Sequence of chain 1.A:
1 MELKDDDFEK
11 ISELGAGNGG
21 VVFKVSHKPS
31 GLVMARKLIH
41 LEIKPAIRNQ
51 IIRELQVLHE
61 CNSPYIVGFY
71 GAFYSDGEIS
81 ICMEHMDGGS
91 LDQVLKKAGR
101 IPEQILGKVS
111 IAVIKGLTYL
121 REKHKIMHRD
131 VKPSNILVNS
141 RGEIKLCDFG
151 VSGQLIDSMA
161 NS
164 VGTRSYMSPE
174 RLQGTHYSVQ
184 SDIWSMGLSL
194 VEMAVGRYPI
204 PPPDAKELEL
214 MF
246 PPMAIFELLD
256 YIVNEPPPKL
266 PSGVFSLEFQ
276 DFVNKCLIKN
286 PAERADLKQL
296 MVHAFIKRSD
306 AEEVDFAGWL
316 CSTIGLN

The protein below binds the small molecule below.
Small molecule (SMILES): COc1cc(F)c(F)c(Nc2ccc(I)cc2F)c1NS(=O)(=O)C1(C[C@H](O)CO)CC1

Binding-site contacts:
Ligand atom F17 contacts residue VAL151 of chain 1.A at 3.2 Å.
Ligand atom C13 contacts residue PHE149 of chain 1.A at 3.5 Å (hydrophobic).
Ligand atom C12 contacts residue LEU155 of chain 1.A at 3.5 Å (hydrophobic).
Ligand atom C5 contacts residue ASP148 of chain 1.A at 3.8 Å.
Ligand atom C1 contacts residue ASP148 of chain 1.A at 3.1 Å.
Ligand atom F15 contacts residue MET83 of chain 1.A at 3.8 Å.
Ligand atom C3 contacts residue ASP148 of chain 1.A at 3.5 Å.
Ligand atom O28 contacts residue ASP130 of chain 1.A at 2.8 Å (salt-bridge).
Ligand atom C3 contacts residue PHE149 of chain 1.A at 3.5 Å (hydrophobic).
Ligand atom C6 contacts residue MET83 of chain 1.A at 3.8 Å (hydrophobic).
Ligand atom C4 contacts residue ASP148 of chain 1.A at 3.6 Å.
Ligand atom O29 contacts residue ATP1 of chain 1.C at 3.1 Å (h-bond).
Ligand atom C25 contacts residue MET159 of chain 1.A at 3.8 Å (hydrophobic).
Ligand atom O28 contacts residue ATP1 of chain 1.C at 3.3 Å (h-bond).
Ligand atom C2 contacts residue ASP148 of chain 1.A at 3.4 Å.
Ligand atom F17 contacts residue SER152 of chain 1.A at 2.8 Å.
Ligand atom O20 contacts residue ATP1 of chain 1.C at 3.7 Å.
Ligand atom F15 contacts residue LYS37 of chain 1.A at 3.4 Å.
Ligand atom C12 contacts residue PHE149 of chain 1.A at 3.6 Å (hydrophobic).
Ligand atom F15 contacts residue ILE81 of chain 1.A at 3.7 Å.
Ligand atom F17 contacts residue LEU155 of chain 1.A at 3.8 Å.
Ligand atom N7 contacts residue ASP148 of chain 1.A at 3.5 Å (salt-bridge).
Ligand atom I14 contacts residue VAL67 of chain 1.A at 3.3 Å.
Ligand atom F16 contacts residue LEU55 of chain 1.A at 3.3 Å.
Ligand atom O29 contacts residue GLY19 of chain 1.A at 3.2 Å.
Ligand atom C26 contacts residue ATP1 of chain 1.C at 3.8 Å.
Ligand atom O21 contacts residue ASP148 of chain 1.A at 3.7 Å.
Ligand atom C4 contacts residue PHE149 of chain 1.A at 3.8 Å (hydrophobic).
Ligand atom C23 contacts residue ILE39 of chain 1.A at 3.8 Å (hydrophobic).
Ligand atom S19 contacts residue LYS37 of chain 1.A at 3.5 Å (salt-bridge).
Ligand atom F16 contacts residue VAL151 of chain 1.A at 3.1 Å.
Ligand atom O20 contacts residue ASP148 of chain 1.A at 3.2 Å (salt-bridge).
Ligand atom O20 contacts residue LYS37 of chain 1.A at 2.9 Å (salt-bridge).
Ligand atom C12 contacts residue VAL151 of chain 1.A at 3.8 Å (hydrophobic).
Ligand atom C13 contacts residue LEU155 of chain 1.A at 3.8 Å (hydrophobic).
Ligand atom N18 contacts residue ASP148 of chain 1.A at 3.8 Å.
Ligand atom O21 contacts residue LYS37 of chain 1.A at 2.9 Å (salt-bridge).
Ligand atom F15 contacts residue ASP148 of chain 1.A at 3.0 Å.
Ligand atom C24 contacts residue ILE39 of chain 1.A at 3.8 Å (hydrophobic).
Ligand atom C23 contacts residue MET159 of chain 1.A at 3.7 Å (hydrophobic).